Sequence of chain 1.A:
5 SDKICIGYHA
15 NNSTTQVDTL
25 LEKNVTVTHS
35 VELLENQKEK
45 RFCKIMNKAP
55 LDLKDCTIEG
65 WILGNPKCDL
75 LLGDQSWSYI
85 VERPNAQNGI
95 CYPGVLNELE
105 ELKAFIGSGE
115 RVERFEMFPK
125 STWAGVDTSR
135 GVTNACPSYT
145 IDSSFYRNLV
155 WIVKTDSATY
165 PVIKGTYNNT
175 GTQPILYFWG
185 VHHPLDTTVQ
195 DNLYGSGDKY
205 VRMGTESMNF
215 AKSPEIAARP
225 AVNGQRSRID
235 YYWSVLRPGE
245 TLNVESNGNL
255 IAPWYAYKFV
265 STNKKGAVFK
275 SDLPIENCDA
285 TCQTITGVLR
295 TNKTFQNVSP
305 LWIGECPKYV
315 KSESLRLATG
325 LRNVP

Binding-site contacts:
Ligand atom C11 contacts residue LEU197 of chain 1.A at 3.6 Å (hydrophobic).
Ligand atom O8 contacts residue TRP155 of chain 1.A at 3.5 Å.
Ligand atom O10 contacts residue VAL157 of chain 1.A at 4.1 Å.
Ligand atom O4 contacts residue VAL136 of chain 1.A at 3.0 Å (h-bond).
Ligand atom O9 contacts residue GLN229 of chain 1.A at 3.8 Å.
Ligand atom N5 contacts residue VAL136 of chain 1.A at 3.1 Å (h-bond).
Ligand atom O7 contacts residue LEU197 of chain 1.A at 4.1 Å.
Ligand atom C8 contacts residue GLN229 of chain 1.A at 3.6 Å.
Ligand atom C1 contacts residue GLN229 of chain 1.A at 3.6 Å.
Ligand atom O8 contacts residue GLN229 of chain 1.A at 2.8 Å (h-bond).
Ligand atom C9 contacts residue TRP155 of chain 1.A at 4.2 Å (hydrophobic).
Ligand atom O7 contacts residue VAL193 of chain 1.A at 4.2 Å.
Ligand atom O9 contacts residue TYR96 of chain 1.A at 3.5 Å (h-bond).
Ligand atom O1A contacts residue ASN138 of chain 1.A at 2.7 Å (h-bond).
Ligand atom O9 contacts residue LEU189 of chain 1.A at 4.0 Å.
Ligand atom O1B contacts residue GLN229 of chain 1.A at 2.4 Å (h-bond).
Ligand atom N5 contacts residue TRP155 of chain 1.A at 3.8 Å.
Ligand atom O1B contacts residue THR137 of chain 1.A at 3.5 Å (h-bond).
Ligand atom C1 contacts residue THR137 of chain 1.A at 3.7 Å.
Ligand atom O10 contacts residue VAL136 of chain 1.A at 4.0 Å.
Ligand atom O9 contacts residue VAL193 of chain 1.A at 4.2 Å.
Ligand atom O10 contacts residue TRP155 of chain 1.A at 3.9 Å.
Ligand atom C8 contacts residue TRP155 of chain 1.A at 4.0 Å (hydrophobic).
Ligand atom C8 contacts residue TYR96 of chain 1.A at 3.7 Å (hydrophobic).
Ligand atom O9 contacts residue SER231 of chain 1.A at 2.6 Å (h-bond).
Ligand atom O1B contacts residue ASN138 of chain 1.A at 3.4 Å (h-bond).
Ligand atom C9 contacts residue HIS186 of chain 1.A at 3.7 Å.
Ligand atom C4 contacts residue VAL136 of chain 1.A at 3.2 Å (hydrophobic).
Ligand atom C7 contacts residue TRP155 of chain 1.A at 3.7 Å (hydrophobic).
Ligand atom O1A contacts residue GLN229 of chain 1.A at 4.1 Å.
Ligand atom O8 contacts residue TYR96 of chain 1.A at 2.7 Å (h-bond).
Ligand atom O1A contacts residue THR137 of chain 1.A at 3.3 Å (h-bond).
Ligand atom C1 contacts residue ASN138 of chain 1.A at 3.3 Å.
Ligand atom O9 contacts residue HIS186 of chain 1.A at 4.2 Å.
Ligand atom C9 contacts residue TYR96 of chain 1.A at 3.5 Å (hydrophobic).
Ligand atom C5 contacts residue VAL136 of chain 1.A at 3.7 Å (hydrophobic).
Ligand atom O10 contacts residue GLY135 of chain 1.A at 3.6 Å.
Ligand atom C10 contacts residue VAL136 of chain 1.A at 3.9 Å (hydrophobic).
Ligand atom C9 contacts residue SER231 of chain 1.A at 3.8 Å.
Ligand atom C9 contacts residue VAL193 of chain 1.A at 3.9 Å (hydrophobic).

This small molecule binds to this protein.
Small molecule (SMILES): CC(=O)N[C@H]1[C@H]([C@H](O)[C@H](O)CO)O[C@@](O)(C(=O)O)C[C@@H]1O